The small molecule below binds the protein below.
Small molecule (SMILES): COc1ccc2c(Oc3ccc(NC(=O)c4c(C)n(C[C@@H](C)O)n(-c5ccccc5)c4=O)cc3F)ccnc2c1

Sequence of chain 1.A:
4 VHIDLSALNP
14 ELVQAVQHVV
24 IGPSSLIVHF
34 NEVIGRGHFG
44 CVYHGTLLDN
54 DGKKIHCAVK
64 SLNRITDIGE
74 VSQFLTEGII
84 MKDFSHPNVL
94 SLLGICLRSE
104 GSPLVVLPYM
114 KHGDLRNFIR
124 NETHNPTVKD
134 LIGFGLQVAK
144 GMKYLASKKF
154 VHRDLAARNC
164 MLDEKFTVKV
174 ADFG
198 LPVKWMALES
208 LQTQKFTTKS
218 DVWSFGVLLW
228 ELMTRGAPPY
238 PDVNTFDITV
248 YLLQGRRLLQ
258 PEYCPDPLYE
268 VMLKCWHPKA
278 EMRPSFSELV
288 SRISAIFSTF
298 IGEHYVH

Binding-site contacts:
Ligand atom CBH contacts residue MET84 of chain 1.A at 3.6 Å (hydrophobic).
Ligand atom CAF contacts residue MET164 of chain 1.A at 3.5 Å (hydrophobic).
Ligand atom CAH contacts residue MET113 of chain 1.A at 3.4 Å (hydrophobic).
Ligand atom CBD contacts residue GLU80 of chain 1.A at 3.1 Å.
Ligand atom CBH contacts residue PHE176 of chain 1.A at 3.6 Å (hydrophobic).
Ligand atom CAC contacts residue ALA61 of chain 1.A at 3.5 Å (hydrophobic).
Ligand atom CAJ contacts residue MET164 of chain 1.A at 3.7 Å (hydrophobic).
Ligand atom OAZ contacts residue VAL108 of chain 1.A at 3.6 Å.
Ligand atom OAV contacts residue ALA174 of chain 1.A at 3.6 Å.
Ligand atom CBI contacts residue MET84 of chain 1.A at 3.5 Å (hydrophobic).
Ligand atom FBG contacts residue VAL45 of chain 1.A at 3.3 Å.
Ligand atom CAM contacts residue PHE42 of chain 1.A at 3.6 Å (hydrophobic).
Ligand atom OAK contacts residue PHE42 of chain 1.A at 3.5 Å.
Ligand atom CAA contacts residue ILE37 of chain 1.A at 3.6 Å (hydrophobic).
Ligand atom CAN contacts residue LEU110 of chain 1.A at 3.5 Å (hydrophobic).
Ligand atom CAQ contacts residue LEU93 of chain 1.A at 3.6 Å (hydrophobic).
Ligand atom CBK contacts residue PHE176 of chain 1.A at 3.7 Å (hydrophobic).
Ligand atom CBN contacts residue TYR112 of chain 1.A at 3.5 Å (hydrophobic).
Ligand atom OBL contacts residue GLU80 of chain 1.A at 3.6 Å.
Ligand atom CBF contacts residue GLU80 of chain 1.A at 3.7 Å.
Ligand atom CAL contacts residue PHE42 of chain 1.A at 3.7 Å (hydrophobic).
Ligand atom CAB contacts residue ALA61 of chain 1.A at 3.7 Å (hydrophobic).
Ligand atom CBE contacts residue GLY81 of chain 1.A at 3.6 Å.
Ligand atom NAW contacts residue MET84 of chain 1.A at 3.3 Å (h-bond).
Ligand atom CAC contacts residue PRO111 of chain 1.A at 3.4 Å (hydrophobic).
Ligand atom OAV contacts residue ASP175 of chain 1.A at 2.7 Å (salt-bridge).
Ligand atom CAO contacts residue LEU110 of chain 1.A at 3.1 Å (hydrophobic).
Ligand atom CAJ contacts residue PHE42 of chain 1.A at 3.6 Å (hydrophobic).
Ligand atom CAP contacts residue LEU110 of chain 1.A at 3.6 Å (hydrophobic).
Ligand atom CBF contacts residue PHE77 of chain 1.A at 3.4 Å (hydrophobic).
Ligand atom CAI contacts residue ILE37 of chain 1.A at 3.6 Å (hydrophobic).
Ligand atom CAX contacts residue MET84 of chain 1.A at 3.4 Å (hydrophobic).
Ligand atom CBN contacts residue MET113 of chain 1.A at 3.6 Å (hydrophobic).
Ligand atom OBL contacts residue GLY177 of chain 1.A at 3.6 Å (h-bond).
Ligand atom CBJ contacts residue PHE176 of chain 1.A at 3.1 Å (hydrophobic).
Ligand atom NAD contacts residue MET113 of chain 1.A at 3.1 Å (h-bond).
Ligand atom CAU contacts residue ASP175 of chain 1.A at 3.4 Å.
Ligand atom OBM contacts residue GLY116 of chain 1.A at 3.7 Å.
Ligand atom NAR contacts residue ASP175 of chain 1.A at 3.6 Å.
Ligand atom CBH contacts residue ASP175 of chain 1.A at 3.7 Å.